The small molecule below binds the protein below.
Small molecule (SMILES): CC(=O)N[C@H]1CO[C@H](CO[C@@H]2O[C@@H](C)[C@@H](O)[C@@H](O)[C@@H]2O)[C@@H](O)[C@@H]1O

Sequence of chain 2.C:
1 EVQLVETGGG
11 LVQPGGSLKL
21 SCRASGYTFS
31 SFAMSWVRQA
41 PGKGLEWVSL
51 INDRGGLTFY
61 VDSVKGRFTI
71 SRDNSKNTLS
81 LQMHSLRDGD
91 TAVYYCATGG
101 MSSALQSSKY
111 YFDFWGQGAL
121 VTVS

Sequence of chain 2.B:
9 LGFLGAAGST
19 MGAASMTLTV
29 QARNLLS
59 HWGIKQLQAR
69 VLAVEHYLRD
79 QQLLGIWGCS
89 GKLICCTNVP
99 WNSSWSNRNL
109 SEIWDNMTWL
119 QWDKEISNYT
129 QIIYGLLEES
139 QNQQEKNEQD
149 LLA

Binding-site contacts:
Ligand atom C6 contacts residue GLU110 of chain 2.B at 3.4 Å.
Ligand atom C6 contacts residue NAG1 of chain 2.X at 3.4 Å.
Ligand atom C2 contacts residue ASN107 of chain 2.B at 2.5 Å.
Ligand atom C1 contacts residue ASN107 of chain 2.B at 1.5 Å.
Ligand atom C1 contacts residue NAG1 of chain 2.X at 4.1 Å.
Ligand atom O7 contacts residue ASN107 of chain 2.B at 3.8 Å.
Ligand atom C6 contacts residue ARG106 of chain 2.B at 4.4 Å.
Ligand atom C4 contacts residue ASN107 of chain 2.B at 4.3 Å.
Ligand atom N2 contacts residue ASN107 of chain 2.B at 3.0 Å (h-bond).
Ligand atom C3 contacts residue ASN107 of chain 2.B at 3.9 Å.
Ligand atom C7 contacts residue ASN107 of chain 2.B at 3.6 Å.
Ligand atom O5 contacts residue GLU110 of chain 2.B at 3.9 Å.
Ligand atom O5 contacts residue NAG1 of chain 2.X at 3.8 Å.
Ligand atom O5 contacts residue ASN107 of chain 2.B at 2.4 Å (h-bond).
Ligand atom C1 contacts residue SER109 of chain 2.B at 4.3 Å.
Ligand atom N2 contacts residue SER109 of chain 2.B at 4.4 Å.
Ligand atom C5 contacts residue ASN107 of chain 2.B at 3.8 Å.
Ligand atom C8 contacts residue SER107 of chain 2.C at 3.6 Å.
Ligand atom C5 contacts residue NAG1 of chain 2.X at 3.3 Å.
Ligand atom C5 contacts residue GLU110 of chain 2.B at 3.7 Å.